Binding-site contacts:
Ligand atom O1B contacts residue GLY26 of chain 1.B at 2.5 Å (h-bond).
Ligand atom O3A contacts residue GLY28 of chain 1.B at 3.1 Å.
Ligand atom O3' contacts residue SER45 of chain 1.B at 3.4 Å.
Ligand atom PB contacts residue LYS29 of chain 1.B at 3.2 Å.
Ligand atom S1G contacts residue THR48 of chain 1.B at 2.5 Å (h-bond).
Ligand atom PA contacts residue ASN31 of chain 1.B at 3.3 Å.
Ligand atom N7 contacts residue ASN129 of chain 1.B at 3.5 Å (h-bond).
Ligand atom PB contacts residue GLY28 of chain 1.B at 3.3 Å.
Ligand atom O2A contacts residue SER30 of chain 1.B at 3.2 Å.
Ligand atom O3G contacts residue SER25 of chain 1.B at 3.5 Å.
Ligand atom S1G contacts residue SER30 of chain 1.B at 3.4 Å (h-bond).
Ligand atom O2B contacts residue LYS29 of chain 1.B at 2.3 Å (salt-bridge).
Ligand atom O6 contacts residue ALA160 of chain 1.B at 2.9 Å (h-bond).
Ligand atom O4' contacts residue LYS130 of chain 1.B at 3.4 Å (salt-bridge).
Ligand atom C6 contacts residue LYS130 of chain 1.B at 3.3 Å.
Ligand atom O1B contacts residue VAL27 of chain 1.B at 3.3 Å (h-bond).
Ligand atom O2' contacts residue ASN42 of chain 1.B at 3.1 Å (h-bond).
Ligand atom C2 contacts residue ASP132 of chain 1.B at 3.5 Å.
Ligand atom O4' contacts residue GLY26 of chain 1.B at 3.4 Å (h-bond).
Ligand atom O2B contacts residue VAL27 of chain 1.B at 3.3 Å.
Ligand atom O1A contacts residue SER30 of chain 1.B at 3.3 Å (h-bond).
Ligand atom S1G contacts residue SER47 of chain 1.B at 3.5 Å.
Ligand atom O6 contacts residue LEU161 of chain 1.B at 3.2 Å (h-bond).
Ligand atom O2B contacts residue GLY28 of chain 1.B at 2.5 Å (h-bond).
Ligand atom N2 contacts residue LEU133 of chain 1.B at 3.2 Å.
Ligand atom O3A contacts residue SER30 of chain 1.B at 3.3 Å (h-bond).
Ligand atom C2' contacts residue ASN31 of chain 1.B at 3.6 Å.
Ligand atom N2 contacts residue ASP132 of chain 1.B at 2.6 Å (salt-bridge).
Ligand atom N1 contacts residue LEU161 of chain 1.B at 3.4 Å.
Ligand atom O6 contacts residue ASN129 of chain 1.B at 3.4 Å (h-bond).
Ligand atom C5' contacts residue GLY26 of chain 1.B at 3.4 Å.
Ligand atom O2A contacts residue ASN31 of chain 1.B at 2.1 Å (h-bond).
Ligand atom O3A contacts residue LYS29 of chain 1.B at 3.2 Å (salt-bridge).
Ligand atom C5 contacts residue LYS130 of chain 1.B at 3.4 Å.
Ligand atom O3' contacts residue LEU43 of chain 1.B at 2.9 Å (h-bond).
Ligand atom O2' contacts residue LEU43 of chain 1.B at 2.7 Å (h-bond).
Ligand atom O3B contacts residue SER30 of chain 1.B at 3.2 Å (h-bond).
Ligand atom O3G contacts residue GLY26 of chain 1.B at 3.1 Å (h-bond).
Ligand atom O2G contacts residue GLY74 of chain 1.B at 3.5 Å (h-bond).
Ligand atom N1 contacts residue ASP132 of chain 1.B at 2.8 Å (salt-bridge).

A protein and the small-molecule ligand that binds it are described below.
Small molecule (SMILES): Nc1nc2c(ncn2[C@@H]2O[C@H](CO[P](=O)(O)O[P](=O)(O)OP(O)(O)=S)[C@@H](O)[C@H]2O)c(=O)[nH]1

Sequence of chain 1.B:
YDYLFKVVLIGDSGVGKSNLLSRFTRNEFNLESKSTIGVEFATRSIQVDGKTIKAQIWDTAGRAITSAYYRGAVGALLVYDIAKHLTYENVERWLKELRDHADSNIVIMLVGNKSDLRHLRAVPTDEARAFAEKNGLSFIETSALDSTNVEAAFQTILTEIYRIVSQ